The small molecule below binds the protein below.
Small molecule (SMILES): CC(=O)N[C@@H]1[C@@H](O)[C@H](O)[C@@H](CO)O[C@H]1O

Sequence of chain 1.B:
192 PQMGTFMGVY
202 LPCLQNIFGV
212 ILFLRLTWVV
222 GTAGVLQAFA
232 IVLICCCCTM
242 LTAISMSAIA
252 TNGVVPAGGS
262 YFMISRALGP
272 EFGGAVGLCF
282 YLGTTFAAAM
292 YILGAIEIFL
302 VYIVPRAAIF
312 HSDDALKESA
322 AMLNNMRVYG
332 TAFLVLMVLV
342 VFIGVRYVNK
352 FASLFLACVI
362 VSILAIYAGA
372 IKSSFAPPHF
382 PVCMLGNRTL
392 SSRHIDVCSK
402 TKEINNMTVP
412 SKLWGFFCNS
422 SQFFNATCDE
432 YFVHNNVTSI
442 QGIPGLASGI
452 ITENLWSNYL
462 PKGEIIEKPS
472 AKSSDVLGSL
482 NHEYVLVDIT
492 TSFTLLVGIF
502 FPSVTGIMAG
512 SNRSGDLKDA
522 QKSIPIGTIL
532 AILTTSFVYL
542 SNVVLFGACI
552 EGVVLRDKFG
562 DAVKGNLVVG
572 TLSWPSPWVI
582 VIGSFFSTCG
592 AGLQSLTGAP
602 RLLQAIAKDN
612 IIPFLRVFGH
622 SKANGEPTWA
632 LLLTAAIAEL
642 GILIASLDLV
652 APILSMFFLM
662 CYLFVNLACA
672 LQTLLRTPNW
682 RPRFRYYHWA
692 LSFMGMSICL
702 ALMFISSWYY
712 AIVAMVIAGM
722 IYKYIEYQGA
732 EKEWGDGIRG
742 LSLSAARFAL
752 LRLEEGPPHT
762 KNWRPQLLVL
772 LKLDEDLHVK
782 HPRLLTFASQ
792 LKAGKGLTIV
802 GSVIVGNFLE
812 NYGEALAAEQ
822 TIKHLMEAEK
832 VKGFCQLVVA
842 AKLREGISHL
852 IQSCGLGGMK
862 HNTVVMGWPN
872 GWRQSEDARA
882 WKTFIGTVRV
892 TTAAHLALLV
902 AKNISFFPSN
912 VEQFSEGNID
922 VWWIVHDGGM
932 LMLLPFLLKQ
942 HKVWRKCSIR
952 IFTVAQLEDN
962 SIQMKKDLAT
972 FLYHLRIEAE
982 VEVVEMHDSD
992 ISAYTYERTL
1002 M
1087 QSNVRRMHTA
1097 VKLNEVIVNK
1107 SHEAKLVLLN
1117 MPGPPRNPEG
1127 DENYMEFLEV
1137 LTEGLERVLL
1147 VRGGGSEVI

Binding-site contacts:
Ligand atom O7 contacts residue GLU468 of chain 1.B at 3.0 Å (salt-bridge).
Ligand atom O7 contacts residue ASN388 of chain 1.B at 4.5 Å.
Ligand atom O7 contacts residue LYS469 of chain 1.B at 3.1 Å (salt-bridge).
Ligand atom C6 contacts residue SER474 of chain 1.B at 3.4 Å.
Ligand atom O6 contacts residue SER474 of chain 1.B at 2.2 Å (h-bond).
Ligand atom N2 contacts residue ASN388 of chain 1.B at 3.0 Å (h-bond).
Ligand atom O5 contacts residue ASN388 of chain 1.B at 2.4 Å (h-bond).
Ligand atom C7 contacts residue LYS469 of chain 1.B at 3.5 Å.
Ligand atom N2 contacts residue LYS469 of chain 1.B at 4.1 Å.
Ligand atom C6 contacts residue ASP476 of chain 1.B at 4.4 Å.
Ligand atom C5 contacts residue SER474 of chain 1.B at 3.6 Å.
Ligand atom C8 contacts residue PRO470 of chain 1.B at 3.8 Å (hydrophobic).
Ligand atom O7 contacts residue PRO470 of chain 1.B at 3.6 Å.
Ligand atom C7 contacts residue PRO470 of chain 1.B at 4.0 Å (hydrophobic).
Ligand atom C7 contacts residue GLU468 of chain 1.B at 3.2 Å.
Ligand atom C2 contacts residue ASN388 of chain 1.B at 2.4 Å.
Ligand atom O5 contacts residue SER474 of chain 1.B at 2.7 Å (h-bond).
Ligand atom C3 contacts residue ASN388 of chain 1.B at 3.8 Å.
Ligand atom C1 contacts residue SER474 of chain 1.B at 3.6 Å.
Ligand atom O3 contacts residue GLU468 of chain 1.B at 4.1 Å.
Ligand atom C1 contacts residue ASN388 of chain 1.B at 1.4 Å.
Ligand atom C7 contacts residue ASN388 of chain 1.B at 3.7 Å.
Ligand atom C3 contacts residue GLU468 of chain 1.B at 3.9 Å.
Ligand atom N2 contacts residue GLU468 of chain 1.B at 2.7 Å (salt-bridge).
Ligand atom C2 contacts residue GLU468 of chain 1.B at 3.8 Å.
Ligand atom C4 contacts residue ASN388 of chain 1.B at 4.1 Å.
Ligand atom O6 contacts residue ASP476 of chain 1.B at 4.2 Å.
Ligand atom C8 contacts residue ASN388 of chain 1.B at 3.9 Å.
Ligand atom C5 contacts residue ASN388 of chain 1.B at 3.7 Å.
Ligand atom C8 contacts residue LYS469 of chain 1.B at 4.1 Å.